Binding-site contacts:
Ligand atom C27 contacts residue PHE180 of chain 22.A at 3.2 Å (hydrophobic).
Ligand atom C28 contacts residue TYR143 of chain 22.A at 3.4 Å (hydrophobic).
Ligand atom C05 contacts residue LEU101 of chain 22.A at 3.9 Å (hydrophobic).
Ligand atom C15 contacts residue LEU182 of chain 22.A at 3.7 Å (hydrophobic).
Ligand atom C14 contacts residue HIS237 of chain 22.A at 3.5 Å.
Ligand atom N24 contacts residue PHE180 of chain 22.A at 3.6 Å.
Ligand atom C22 contacts residue ILE123 of chain 22.A at 3.6 Å (hydrophobic).
Ligand atom C10 contacts residue TYR191 of chain 22.A at 3.7 Å (hydrophobic).
Ligand atom C14 contacts residue SER121 of chain 22.A at 3.5 Å.
Ligand atom C25 contacts residue PHE180 of chain 22.A at 3.5 Å (hydrophobic).
Ligand atom O26 contacts residue TYR145 of chain 22.A at 3.2 Å.
Ligand atom C09 contacts residue TYR191 of chain 22.A at 3.6 Å (hydrophobic).
Ligand atom C17 contacts residue LEU182 of chain 22.A at 3.7 Å (hydrophobic).
Ligand atom C28 contacts residue TYR145 of chain 22.A at 3.3 Å (hydrophobic).
Ligand atom C19 contacts residue TYR145 of chain 22.A at 3.2 Å (hydrophobic).
Ligand atom N08 contacts residue LEU101 of chain 22.A at 3.8 Å.
Ligand atom O26 contacts residue PHE180 of chain 22.A at 3.7 Å.
Ligand atom C19 contacts residue LEU182 of chain 22.A at 3.6 Å (hydrophobic).
Ligand atom N06 contacts residue LEU101 of chain 22.A at 3.2 Å.
Ligand atom C18 contacts residue ILE99 of chain 22.A at 3.8 Å (hydrophobic).
Ligand atom C09 contacts residue LEU101 of chain 22.A at 3.8 Å (hydrophobic).
Ligand atom C21 contacts residue ILE123 of chain 22.A at 3.8 Å (hydrophobic).
Ligand atom C04 contacts residue MET213 of chain 22.A at 3.9 Å (hydrophobic).
Ligand atom C01 contacts residue THR207 of chain 22.A at 2.9 Å.
Ligand atom C18 contacts residue LEU182 of chain 22.A at 3.2 Å (hydrophobic).
Ligand atom C28 contacts residue ALA167 of chain 22.A at 3.1 Å (hydrophobic).
Ligand atom C13 contacts residue MET213 of chain 22.A at 3.4 Å (hydrophobic).
Ligand atom O23 contacts residue LEU216 of chain 22.A at 3.7 Å.
Ligand atom C18 contacts residue TYR145 of chain 22.A at 3.8 Å (hydrophobic).
Ligand atom N07 contacts residue LEU101 of chain 22.A at 3.7 Å.
Ligand atom C12 contacts residue ILE99 of chain 22.A at 3.7 Å (hydrophobic).
Ligand atom C22 contacts residue ILE99 of chain 22.A at 3.9 Å (hydrophobic).
Ligand atom C28 contacts residue MET144 of chain 22.A at 3.8 Å (hydrophobic).
Ligand atom C01 contacts residue TYR192 of chain 22.A at 2.9 Å (hydrophobic).
Ligand atom O16 contacts residue ILE99 of chain 22.A at 3.6 Å.
Ligand atom C03 contacts residue ASN211 of chain 22.A at 3.1 Å.
Ligand atom C04 contacts residue ASN211 of chain 22.A at 3.4 Å.
Ligand atom C17 contacts residue ILE99 of chain 22.A at 3.8 Å (hydrophobic).
Ligand atom C15 contacts residue ILE123 of chain 22.A at 3.6 Å (hydrophobic).
Ligand atom N24 contacts residue LEU216 of chain 22.A at 3.5 Å.

Sequence of chain 22.A:
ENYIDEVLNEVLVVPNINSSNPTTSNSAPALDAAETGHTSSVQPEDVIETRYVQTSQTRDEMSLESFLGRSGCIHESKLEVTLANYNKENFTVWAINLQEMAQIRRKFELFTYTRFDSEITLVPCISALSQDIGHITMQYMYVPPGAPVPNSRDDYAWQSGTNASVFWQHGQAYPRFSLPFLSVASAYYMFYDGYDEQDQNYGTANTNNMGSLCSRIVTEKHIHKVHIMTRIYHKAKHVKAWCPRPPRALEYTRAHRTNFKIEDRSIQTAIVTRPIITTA

This protein binds this small molecule.
Small molecule (SMILES): CCOc1noc2cc(OCCC3CCN(c4ccc(C)nn4)CC3)ccc12